This small molecule binds to this protein.
Small molecule (SMILES): CC(=O)N[C@@H]1[C@@H](O)[C@H](O)[C@@H](CO)O[C@H]1O

Binding-site contacts:
Ligand atom C7 contacts residue ASN75 of chain 1.A at 3.1 Å.
Ligand atom C1 contacts residue ASN75 of chain 1.A at 1.4 Å.
Ligand atom O5 contacts residue PHE114 of chain 1.A at 4.0 Å.
Ligand atom C6 contacts residue ILE115 of chain 1.A at 4.5 Å (hydrophobic).
Ligand atom O5 contacts residue ASN75 of chain 1.A at 2.4 Å (h-bond).
Ligand atom N2 contacts residue ASN75 of chain 1.A at 3.0 Å (h-bond).
Ligand atom C5 contacts residue ASN75 of chain 1.A at 3.7 Å.
Ligand atom C2 contacts residue ASN75 of chain 1.A at 2.5 Å.
Ligand atom O7 contacts residue ASN75 of chain 1.A at 2.9 Å (h-bond).
Ligand atom C1 contacts residue PHE114 of chain 1.A at 3.7 Å (hydrophobic).
Ligand atom C5 contacts residue PHE114 of chain 1.A at 3.7 Å (hydrophobic).
Ligand atom C4 contacts residue PHE114 of chain 1.A at 4.4 Å (hydrophobic).
Ligand atom C8 contacts residue GLN74 of chain 1.A at 3.3 Å.
Ligand atom C3 contacts residue ASN75 of chain 1.A at 3.8 Å.
Ligand atom C8 contacts residue ASN75 of chain 1.A at 4.4 Å.
Ligand atom C4 contacts residue ASN75 of chain 1.A at 4.3 Å.
Ligand atom C3 contacts residue PHE114 of chain 1.A at 4.2 Å (hydrophobic).

Sequence of chain 1.A:
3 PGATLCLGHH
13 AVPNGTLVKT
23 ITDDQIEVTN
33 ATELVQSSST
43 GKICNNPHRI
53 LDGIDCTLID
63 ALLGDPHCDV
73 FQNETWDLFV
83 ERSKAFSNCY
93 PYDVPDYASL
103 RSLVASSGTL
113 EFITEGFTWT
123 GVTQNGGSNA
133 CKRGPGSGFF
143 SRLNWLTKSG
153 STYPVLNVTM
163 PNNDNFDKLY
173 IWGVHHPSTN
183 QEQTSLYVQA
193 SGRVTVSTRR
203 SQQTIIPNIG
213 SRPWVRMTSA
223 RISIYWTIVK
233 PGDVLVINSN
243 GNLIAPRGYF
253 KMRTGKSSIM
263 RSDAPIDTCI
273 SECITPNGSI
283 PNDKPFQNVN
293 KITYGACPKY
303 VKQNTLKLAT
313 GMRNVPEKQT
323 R